Binding-site contacts:
Ligand atom C30 contacts residue SER188 of chain 1.B at 3.6 Å.
Ligand atom C01 contacts residue LEU103 of chain 1.B at 3.8 Å (hydrophobic).
Ligand atom C06 contacts residue LEU103 of chain 1.B at 3.7 Å (hydrophobic).
Ligand atom C26 contacts residue PRO189 of chain 1.B at 3.8 Å (hydrophobic).
Ligand atom C05 contacts residue LEU80 of chain 1.B at 3.8 Å (hydrophobic).
Ligand atom C21 contacts residue SER188 of chain 1.B at 4.0 Å.
Ligand atom C27 contacts residue LEU80 of chain 1.B at 3.7 Å (hydrophobic).
Ligand atom C07 contacts residue TRP106 of chain 1.B at 4.0 Å (hydrophobic).
Ligand atom C14 contacts residue LEU80 of chain 1.B at 3.6 Å (hydrophobic).
Ligand atom C22 contacts residue SER188 of chain 1.B at 3.4 Å.
Ligand atom C10 contacts residue TRP106 of chain 1.B at 3.9 Å (hydrophobic).
Ligand atom C24 contacts residue PRO189 of chain 1.B at 4.0 Å (hydrophobic).
Ligand atom C05 contacts residue ALA77 of chain 1.B at 3.8 Å (hydrophobic).
Ligand atom C25 contacts residue ILE41 of chain 1.B at 4.1 Å (hydrophobic).
Ligand atom C05 contacts residue ILE102 of chain 1.B at 3.7 Å (hydrophobic).
Ligand atom C29 contacts residue PHE73 of chain 1.B at 3.5 Å (hydrophobic).
Ligand atom N32 contacts residue SER188 of chain 1.B at 2.6 Å (h-bond).
Ligand atom C17 contacts residue LEU80 of chain 1.B at 3.9 Å (hydrophobic).
Ligand atom N33 contacts residue SER188 of chain 1.B at 3.4 Å (h-bond).
Ligand atom C26 contacts residue 25G1 of chain 1.H at 3.9 Å.
Ligand atom C21 contacts residue LEU190 of chain 1.B at 3.9 Å (hydrophobic).
Ligand atom C28 contacts residue LEU76 of chain 1.B at 3.6 Å (hydrophobic).
Ligand atom C28 contacts residue LEU80 of chain 1.B at 3.9 Å (hydrophobic).
Ligand atom C07 contacts residue 25G1 of chain 1.H at 3.7 Å.
Ligand atom N16 contacts residue LEU80 of chain 1.B at 3.6 Å.
Ligand atom C27 contacts residue LEU76 of chain 1.B at 3.4 Å (hydrophobic).
Ligand atom C11 contacts residue VAL86 of chain 1.B at 3.8 Å (hydrophobic).
Ligand atom C11 contacts residue ALA87 of chain 1.B at 4.0 Å (hydrophobic).
Ligand atom C09 contacts residue ALA87 of chain 1.B at 3.8 Å (hydrophobic).
Ligand atom C09 contacts residue TRP106 of chain 1.B at 3.5 Å (hydrophobic).
Ligand atom C30 contacts residue LEU190 of chain 1.B at 3.8 Å (hydrophobic).
Ligand atom C19 contacts residue LEU80 of chain 1.B at 3.8 Å (hydrophobic).
Ligand atom O15 contacts residue LEU80 of chain 1.B at 3.8 Å.
Ligand atom C10 contacts residue VAL86 of chain 1.B at 3.7 Å (hydrophobic).
Ligand atom N32 contacts residue LEU190 of chain 1.B at 3.7 Å.
Ligand atom C12 contacts residue LEU80 of chain 1.B at 3.9 Å (hydrophobic).
Ligand atom C04 contacts residue ILE102 of chain 1.B at 3.9 Å (hydrophobic).
Ligand atom C10 contacts residue ALA87 of chain 1.B at 3.4 Å (hydrophobic).
Ligand atom C06 contacts residue ALA77 of chain 1.B at 3.9 Å (hydrophobic).
Ligand atom N13 contacts residue LEU80 of chain 1.B at 3.9 Å.

Sequence of chain 1.B:
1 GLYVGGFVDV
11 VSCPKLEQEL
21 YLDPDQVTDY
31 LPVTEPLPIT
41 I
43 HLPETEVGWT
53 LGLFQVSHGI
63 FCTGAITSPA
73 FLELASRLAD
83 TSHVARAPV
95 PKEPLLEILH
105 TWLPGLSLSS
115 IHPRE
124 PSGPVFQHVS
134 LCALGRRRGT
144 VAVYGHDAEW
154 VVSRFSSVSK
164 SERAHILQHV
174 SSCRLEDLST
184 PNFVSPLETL

This small molecule binds to this protein.
Small molecule (SMILES): O=C(Nc1ccc(-c2nnn[nH]2)cc1Cc1ccccc1)c1cccc(CC2CCCCC2)n1